The small molecule below binds the protein below.
Small molecule (SMILES): NC(=[NH2+])NCCC[C@H](NC(=O)CNC(=O)[C@@H](N)CCC(=O)O)[C@H](O)CCl

Sequence of chain 1.B:
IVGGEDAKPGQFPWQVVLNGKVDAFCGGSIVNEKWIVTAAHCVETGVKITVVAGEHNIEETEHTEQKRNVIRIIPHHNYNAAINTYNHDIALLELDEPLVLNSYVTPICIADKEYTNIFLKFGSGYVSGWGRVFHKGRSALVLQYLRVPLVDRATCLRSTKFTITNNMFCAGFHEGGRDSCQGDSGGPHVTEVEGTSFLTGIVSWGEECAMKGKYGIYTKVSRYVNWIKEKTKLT

Binding-site contacts:
Ligand atom N contacts residue GLY206 of chain 1.B at 2.8 Å (h-bond).
Ligand atom CA1 contacts residue TYR86 of chain 1.B at 3.4 Å (hydrophobic).
Ligand atom CD1 contacts residue TRP205 of chain 1.B at 3.6 Å (hydrophobic).
Ligand atom CA2 contacts residue SER185 of chain 1.B at 2.4 Å.
Ligand atom CZ contacts residue ASP179 of chain 1.B at 3.7 Å.
Ligand atom N1 contacts residue TYR86 of chain 1.B at 3.2 Å (h-bond).
Ligand atom C2 contacts residue HIS41 of chain 1.B at 2.6 Å.
Ligand atom NH2 contacts residue GLY216 of chain 1.B at 3.5 Å.
Ligand atom CG1 contacts residue GLN182 of chain 1.B at 3.5 Å.
Ligand atom CA2 contacts residue HIS41 of chain 1.B at 3.4 Å.
Ligand atom O1 contacts residue GLN182 of chain 1.B at 3.1 Å (h-bond).
Ligand atom NH1 contacts residue GLY206 of chain 1.B at 3.7 Å.
Ligand atom NH1 contacts residue SER180 of chain 1.B at 3.5 Å (h-bond).
Ligand atom NE contacts residue TRP205 of chain 1.B at 3.6 Å.
Ligand atom NH1 contacts residue ASP179 of chain 1.B at 2.9 Å (salt-bridge).
Ligand atom CB contacts residue GLY206 of chain 1.B at 3.6 Å.
Ligand atom N2 contacts residue SER185 of chain 1.B at 3.0 Å (h-bond).
Ligand atom CB1 contacts residue SER185 of chain 1.B at 2.6 Å.
Ligand atom CB1 contacts residue CYS181 of chain 1.B at 3.5 Å (hydrophobic).
Ligand atom NH2 contacts residue ASP179 of chain 1.B at 3.0 Å (salt-bridge).
Ligand atom NE contacts residue GLY206 of chain 1.B at 3.5 Å (h-bond).
Ligand atom C2 contacts residue SER185 of chain 1.B at 1.4 Å.
Ligand atom N2 contacts residue SER204 of chain 1.B at 2.8 Å (h-bond).
Ligand atom NH1 contacts residue GLU208 of chain 1.B at 2.8 Å (salt-bridge).
Ligand atom N2 contacts residue HIS41 of chain 1.B at 3.1 Å (h-bond).
Ligand atom C3 contacts residue SER185 of chain 1.B at 2.4 Å.
Ligand atom CA2 contacts residue SER204 of chain 1.B at 3.7 Å.
Ligand atom O2 contacts residue GLY183 of chain 1.B at 3.1 Å (h-bond).
Ligand atom CZ contacts residue SER180 of chain 1.B at 3.2 Å.
Ligand atom CA contacts residue GLY206 of chain 1.B at 3.5 Å.
Ligand atom O contacts residue TRP205 of chain 1.B at 3.4 Å.
Ligand atom OE2 contacts residue GLN182 of chain 1.B at 3.5 Å (h-bond).
Ligand atom CD contacts residue GLN182 of chain 1.B at 3.3 Å.
Ligand atom OE1 contacts residue GLN182 of chain 1.B at 3.6 Å (h-bond).
Ligand atom O contacts residue GLY206 of chain 1.B at 3.0 Å (h-bond).
Ligand atom C3 contacts residue HIS41 of chain 1.B at 1.5 Å.
Ligand atom CG contacts residue GLN182 of chain 1.B at 3.7 Å.
Ligand atom NH2 contacts residue SER180 of chain 1.B at 3.0 Å (h-bond).
Ligand atom C contacts residue GLY206 of chain 1.B at 3.7 Å.
Ligand atom O2 contacts residue SER185 of chain 1.B at 2.3 Å (h-bond).